Binding-site contacts:
Ligand atom C2 contacts residue EDO1 of chain 1.D at 2.8 Å.
Ligand atom O1 contacts residue ASN110 of chain 1.A at 2.9 Å (h-bond).
Ligand atom C10 contacts residue VAL64 of chain 1.A at 3.8 Å (hydrophobic).
Ligand atom O1 contacts residue EDO1 of chain 1.D at 1.7 Å.
Ligand atom N2 contacts residue EDO1 of chain 1.D at 2.1 Å (h-bond).
Ligand atom C4 contacts residue VAL59 of chain 1.A at 4.0 Å (hydrophobic).
Ligand atom C4 contacts residue ILE54 of chain 1.A at 3.9 Å (hydrophobic).
Ligand atom C6 contacts residue EDO1 of chain 1.D at 2.2 Å.
Ligand atom C11 contacts residue VAL64 of chain 1.A at 3.6 Å (hydrophobic).
Ligand atom C5 contacts residue ASN110 of chain 1.A at 3.9 Å.
Ligand atom O1 contacts residue CYS106 of chain 1.A at 3.9 Å.
Ligand atom C4 contacts residue EDO1 of chain 1.D at 0.9 Å.
Ligand atom C6 contacts residue EDO1 of chain 1.C at 2.5 Å.
Ligand atom C3 contacts residue EDO1 of chain 1.C at 3.5 Å.
Ligand atom C10 contacts residue TYR109 of chain 1.A at 3.5 Å (hydrophobic).
Ligand atom C4 contacts residue EDO1 of chain 1.C at 3.4 Å.
Ligand atom C10 contacts residue EDO1 of chain 1.C at 2.1 Å.
Ligand atom C3 contacts residue EDO1 of chain 1.D at 1.9 Å.
Ligand atom C9 contacts residue EDO1 of chain 1.C at 1.1 Å.
Ligand atom C5 contacts residue EDO1 of chain 1.C at 2.0 Å.
Ligand atom C2 contacts residue ILE54 of chain 1.A at 3.3 Å (hydrophobic).
Ligand atom C8 contacts residue ASN110 of chain 1.A at 3.2 Å.
Ligand atom S1 contacts residue ILE54 of chain 1.A at 3.9 Å.
Ligand atom O1 contacts residue EDO1 of chain 1.C at 1.6 Å (h-bond).
Ligand atom C8 contacts residue PHE116 of chain 1.A at 3.7 Å (hydrophobic).
Ligand atom C7 contacts residue EDO1 of chain 1.D at 3.5 Å.
Ligand atom N1 contacts residue ILE54 of chain 1.A at 3.0 Å (h-bond).
Ligand atom C9 contacts residue ASN110 of chain 1.A at 3.4 Å.
Ligand atom C9 contacts residue TYR109 of chain 1.A at 3.7 Å (hydrophobic).
Ligand atom C1 contacts residue ILE54 of chain 1.A at 3.8 Å (hydrophobic).
Ligand atom C3 contacts residue VAL59 of chain 1.A at 3.6 Å (hydrophobic).
Ligand atom N1 contacts residue EDO1 of chain 1.D at 2.8 Å (h-bond).
Ligand atom N2 contacts residue EDO1 of chain 1.C at 1.5 Å.
Ligand atom C7 contacts residue ASN110 of chain 1.A at 3.7 Å.
Ligand atom C7 contacts residue EDO1 of chain 1.C at 0.7 Å.
Ligand atom C11 contacts residue EDO1 of chain 1.C at 1.5 Å.
Ligand atom C1 contacts residue ARG53 of chain 1.A at 3.9 Å.
Ligand atom O3 contacts residue ILE54 of chain 1.A at 3.5 Å.
Ligand atom C5 contacts residue EDO1 of chain 1.D at 1.4 Å.
Ligand atom C8 contacts residue EDO1 of chain 1.C at 0.8 Å.

Sequence of chain 1.A:
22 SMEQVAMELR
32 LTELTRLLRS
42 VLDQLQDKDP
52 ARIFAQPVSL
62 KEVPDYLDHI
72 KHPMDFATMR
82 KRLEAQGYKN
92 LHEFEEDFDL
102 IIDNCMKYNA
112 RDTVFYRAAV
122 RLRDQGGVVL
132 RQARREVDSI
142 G

The small molecule below binds the protein below.
Small molecule (SMILES): CS(=O)(=O)NC[C@@H]1CC(=O)N(C2CCCC2)C1